Sequence of chain 1.D:
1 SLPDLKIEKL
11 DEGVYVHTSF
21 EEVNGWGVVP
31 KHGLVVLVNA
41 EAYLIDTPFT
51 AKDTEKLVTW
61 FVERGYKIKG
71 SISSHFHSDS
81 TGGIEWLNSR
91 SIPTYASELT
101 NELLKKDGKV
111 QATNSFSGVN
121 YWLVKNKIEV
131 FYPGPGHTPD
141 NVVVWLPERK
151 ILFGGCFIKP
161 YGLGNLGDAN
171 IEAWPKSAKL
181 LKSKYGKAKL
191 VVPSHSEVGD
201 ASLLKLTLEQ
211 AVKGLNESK

A protein and the small-molecule ligand that binds it are described below.
Small molecule (SMILES): O=C(O)c1cccc(-n2cc(Cc3ccccc3)nn2)c1C(=O)O

Binding-site contacts:
Ligand atom C02 contacts residue ZN1 of chain 1.Q at 3.0 Å.
Ligand atom O03 contacts residue HIS137 of chain 1.D at 3.2 Å (h-bond).
Ligand atom N07 contacts residue ASP79 of chain 1.D at 3.3 Å.
Ligand atom C19 contacts residue VAL29 of chain 1.D at 3.5 Å (hydrophobic).
Ligand atom C19 contacts residue HIS195 of chain 1.D at 3.4 Å.
Ligand atom O03 contacts residue CYS156 of chain 1.D at 3.6 Å (h-bond).
Ligand atom O03 contacts residue HIS75 of chain 1.D at 3.4 Å (h-bond).
Ligand atom O24 contacts residue GLY164 of chain 1.D at 3.5 Å.
Ligand atom C02 contacts residue HIS137 of chain 1.D at 3.5 Å.
Ligand atom C20 contacts residue HIS195 of chain 1.D at 3.3 Å.
Ligand atom O24 contacts residue ASN165 of chain 1.D at 2.9 Å (h-bond).
Ligand atom C22 contacts residue LYS159 of chain 1.D at 3.4 Å.
Ligand atom O23 contacts residue ZN1 of chain 1.Q at 3.4 Å.
Ligand atom O23 contacts residue HIS195 of chain 1.D at 3.1 Å.
Ligand atom C22 contacts residue HIS195 of chain 1.D at 3.3 Å.
Ligand atom O01 contacts residue ASN165 of chain 1.D at 2.9 Å (h-bond).
Ligand atom O23 contacts residue HIS137 of chain 1.D at 3.1 Å.
Ligand atom C12 contacts residue VAL23 of chain 1.D at 3.6 Å (hydrophobic).
Ligand atom O03 contacts residue HIS195 of chain 1.D at 3.6 Å.
Ligand atom O01 contacts residue ZN1 of chain 1.P at 2.8 Å.
Ligand atom O01 contacts residue HIS77 of chain 1.D at 3.2 Å (h-bond).
Ligand atom O01 contacts residue HIS137 of chain 1.D at 3.0 Å.
Ligand atom N08 contacts residue ASP79 of chain 1.D at 3.6 Å.
Ligand atom O03 contacts residue HIS77 of chain 1.D at 3.2 Å (h-bond).
Ligand atom C18 contacts residue HIS195 of chain 1.D at 3.6 Å.
Ligand atom C21 contacts residue ZN1 of chain 1.Q at 3.6 Å.
Ligand atom C04 contacts residue ZN1 of chain 1.Q at 3.2 Å.
Ligand atom O03 contacts residue ZN1 of chain 1.P at 1.9 Å.
Ligand atom C14 contacts residue ASN24 of chain 1.D at 3.4 Å.
Ligand atom C02 contacts residue HIS77 of chain 1.D at 3.6 Å.
Ligand atom C02 contacts residue ZN1 of chain 1.P at 2.7 Å.
Ligand atom C21 contacts residue HIS195 of chain 1.D at 3.0 Å.
Ligand atom O24 contacts residue LYS159 of chain 1.D at 3.2 Å (salt-bridge).
Ligand atom O03 contacts residue ASP79 of chain 1.D at 3.0 Å (salt-bridge).
Ligand atom N08 contacts residue VAL23 of chain 1.D at 3.6 Å.
Ligand atom N06 contacts residue ASP79 of chain 1.D at 3.6 Å.
Ligand atom C04 contacts residue HIS195 of chain 1.D at 3.3 Å.
Ligand atom O23 contacts residue CYS156 of chain 1.D at 3.6 Å.
Ligand atom O23 contacts residue LYS159 of chain 1.D at 2.8 Å (salt-bridge).
Ligand atom O03 contacts residue ZN1 of chain 1.Q at 2.1 Å.